A small-molecule ligand and the protein it binds are described below.
Small molecule (SMILES): COC(=O)c1cc(S(N)(=O)=O)c(Cl)cc1SC1CCCCC1

Binding-site contacts:
Ligand atom C1 contacts residue LEU197 of chain 1.C at 3.6 Å (hydrophobic).
Ligand atom CL1 contacts residue VAL141 of chain 1.C at 3.5 Å.
Ligand atom C7 contacts residue THR199 of chain 1.C at 3.1 Å.
Ligand atom O8 contacts residue THR199 of chain 1.C at 3.4 Å (h-bond).
Ligand atom O12 contacts residue HIS91 of chain 1.C at 3.5 Å.
Ligand atom C5 contacts residue THR199 of chain 1.C at 3.3 Å.
Ligand atom N14 contacts residue HIS93 of chain 1.C at 3.4 Å (h-bond).
Ligand atom O12 contacts residue ZN1 of chain 1.M at 3.0 Å.
Ligand atom O13 contacts residue TRP208 of chain 1.C at 3.5 Å.
Ligand atom N14 contacts residue HIS117 of chain 1.C at 3.3 Å (h-bond).
Ligand atom N14 contacts residue ZN1 of chain 1.M at 1.9 Å.
Ligand atom O13 contacts residue THR198 of chain 1.C at 2.9 Å (h-bond).
Ligand atom C21 contacts residue ALA129 of chain 1.C at 3.7 Å (hydrophobic).
Ligand atom N14 contacts residue HIS91 of chain 1.C at 3.4 Å (h-bond).
Ligand atom C20 contacts residue ALA129 of chain 1.C at 3.6 Å (hydrophobic).
Ligand atom C3 contacts residue HIS91 of chain 1.C at 3.7 Å.
Ligand atom C22 contacts residue GLN89 of chain 1.C at 3.7 Å.
Ligand atom C19 contacts residue SER130 of chain 1.C at 3.8 Å.
Ligand atom O12 contacts residue VAL141 of chain 1.C at 3.8 Å.
Ligand atom O9 contacts residue THR199 of chain 1.C at 3.5 Å (h-bond).
Ligand atom C19 contacts residue SER133 of chain 1.C at 3.9 Å.
Ligand atom C10 contacts residue TRP4 of chain 1.C at 4.0 Å (hydrophobic).
Ligand atom CL1 contacts residue VAL119 of chain 1.C at 3.8 Å.
Ligand atom C10 contacts residue THR199 of chain 1.C at 3.6 Å.
Ligand atom C6 contacts residue LEU197 of chain 1.C at 3.8 Å (hydrophobic).
Ligand atom O12 contacts residue TRP208 of chain 1.C at 3.8 Å.
Ligand atom C4 contacts residue THR199 of chain 1.C at 3.3 Å.
Ligand atom O13 contacts residue LEU197 of chain 1.C at 3.3 Å.
Ligand atom O12 contacts residue VAL119 of chain 1.C at 3.8 Å.
Ligand atom S11 contacts residue THR198 of chain 1.C at 3.8 Å.
Ligand atom S11 contacts residue HIS117 of chain 1.C at 3.9 Å.
Ligand atom C20 contacts residue SER130 of chain 1.C at 3.6 Å.
Ligand atom CL1 contacts residue LEU197 of chain 1.C at 3.7 Å.
Ligand atom N14 contacts residue GLU104 of chain 1.C at 3.8 Å.
Ligand atom S11 contacts residue HIS91 of chain 1.C at 3.9 Å.
Ligand atom C2 contacts residue LEU197 of chain 1.C at 3.6 Å (hydrophobic).
Ligand atom O12 contacts residue HIS117 of chain 1.C at 3.3 Å (h-bond).
Ligand atom C4 contacts residue HIS91 of chain 1.C at 3.5 Å.
Ligand atom N14 contacts residue THR198 of chain 1.C at 2.7 Å (h-bond).
Ligand atom S11 contacts residue ZN1 of chain 1.M at 3.0 Å.

Sequence of chain 1.C:
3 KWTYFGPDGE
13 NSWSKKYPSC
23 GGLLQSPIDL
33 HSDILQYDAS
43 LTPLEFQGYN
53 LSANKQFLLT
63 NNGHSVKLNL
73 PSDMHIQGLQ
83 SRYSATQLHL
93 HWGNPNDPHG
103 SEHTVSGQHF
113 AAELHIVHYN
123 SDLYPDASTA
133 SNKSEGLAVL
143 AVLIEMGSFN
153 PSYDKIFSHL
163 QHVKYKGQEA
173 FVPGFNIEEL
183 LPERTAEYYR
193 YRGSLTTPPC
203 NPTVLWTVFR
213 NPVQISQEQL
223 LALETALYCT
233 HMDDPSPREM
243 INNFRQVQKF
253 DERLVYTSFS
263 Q